Binding-site contacts:
Ligand atom C3 contacts residue GLU134 of chain 2.A at 3.7 Å.
Ligand atom N1 contacts residue MET74 of chain 10.A at 3.9 Å.
Ligand atom C11 contacts residue LEU73 of chain 10.A at 3.5 Å (hydrophobic).
Ligand atom C16 contacts residue THR10 of chain 10.A at 3.5 Å.
Ligand atom C9 contacts residue LEU73 of chain 10.A at 3.9 Å (hydrophobic).
Ligand atom C2 contacts residue LEU131 of chain 2.A at 3.9 Å (hydrophobic).
Ligand atom C6 contacts residue LEU131 of chain 2.A at 3.5 Å (hydrophobic).
Ligand atom C15 contacts residue ALA37 of chain 10.A at 3.9 Å (hydrophobic).
Ligand atom C8 contacts residue LEU131 of chain 2.A at 4.0 Å (hydrophobic).
Ligand atom CL contacts residue LEU102 of chain 10.A at 4.0 Å.
Ligand atom C14 contacts residue ALA37 of chain 10.A at 3.9 Å (hydrophobic).
Ligand atom C10 contacts residue ASN106 of chain 10.A at 3.5 Å.
Ligand atom C4 contacts residue TYR98 of chain 10.A at 3.9 Å (hydrophobic).
Ligand atom CL contacts residue TYR98 of chain 10.A at 3.4 Å.
Ligand atom C6 contacts residue TYR98 of chain 10.A at 3.4 Å (hydrophobic).
Ligand atom C1 contacts residue TYR98 of chain 10.A at 3.9 Å (hydrophobic).
Ligand atom C19 contacts residue ALA37 of chain 10.A at 3.9 Å (hydrophobic).
Ligand atom C contacts residue LEU131 of chain 2.A at 3.9 Å (hydrophobic).
Ligand atom CL contacts residue GLN101 of chain 10.A at 3.8 Å.
Ligand atom C1 contacts residue LEU131 of chain 2.A at 3.6 Å (hydrophobic).
Ligand atom C9 contacts residue LEU102 of chain 10.A at 3.5 Å (hydrophobic).
Ligand atom C contacts residue GLN101 of chain 10.A at 3.8 Å.
Ligand atom C19 contacts residue MET74 of chain 10.A at 3.6 Å (hydrophobic).
Ligand atom C17 contacts residue GLY9 of chain 10.A at 3.7 Å.
Ligand atom C10 contacts residue MET105 of chain 10.A at 3.5 Å (hydrophobic).
Ligand atom C8 contacts residue LEU102 of chain 10.A at 3.7 Å (hydrophobic).
Ligand atom C10 contacts residue LEU102 of chain 10.A at 3.6 Å (hydrophobic).
Ligand atom N2 contacts residue LEU73 of chain 10.A at 3.7 Å.
Ligand atom C10 contacts residue LEU109 of chain 10.A at 4.0 Å (hydrophobic).
Ligand atom C16 contacts residue ALA37 of chain 10.A at 3.9 Å (hydrophobic).
Ligand atom N1 contacts residue LEU73 of chain 10.A at 3.3 Å.
Ligand atom N2 contacts residue MET74 of chain 10.A at 3.1 Å (h-bond).
Ligand atom C18 contacts residue MET74 of chain 10.A at 3.8 Å (hydrophobic).
Ligand atom CL contacts residue LEU131 of chain 2.A at 3.9 Å.
Ligand atom C10 contacts residue VAL135 of chain 2.A at 3.8 Å (hydrophobic).
Ligand atom C17 contacts residue THR10 of chain 10.A at 3.7 Å.
Ligand atom C5 contacts residue LEU131 of chain 2.A at 3.8 Å (hydrophobic).
Ligand atom C5 contacts residue TYR98 of chain 10.A at 3.3 Å (hydrophobic).
Ligand atom C19 contacts residue PHE70 of chain 10.A at 3.5 Å (hydrophobic).
Ligand atom C18 contacts residue GLY9 of chain 10.A at 3.7 Å.

Sequence of chain 2.A:
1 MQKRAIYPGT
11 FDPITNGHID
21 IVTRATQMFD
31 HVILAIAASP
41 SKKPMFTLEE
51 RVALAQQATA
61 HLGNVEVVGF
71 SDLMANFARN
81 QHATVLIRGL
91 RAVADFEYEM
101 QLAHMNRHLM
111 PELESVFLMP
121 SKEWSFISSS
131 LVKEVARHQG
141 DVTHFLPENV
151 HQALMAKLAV

A protein and the small-molecule ligand that binds it are described below.
Small molecule (SMILES): Cc1cc(Nc2ccc(C)c(Cl)c2)[n+]2nc(Cc3ccccc3)[nH]c2n1

Sequence of chain 10.A:
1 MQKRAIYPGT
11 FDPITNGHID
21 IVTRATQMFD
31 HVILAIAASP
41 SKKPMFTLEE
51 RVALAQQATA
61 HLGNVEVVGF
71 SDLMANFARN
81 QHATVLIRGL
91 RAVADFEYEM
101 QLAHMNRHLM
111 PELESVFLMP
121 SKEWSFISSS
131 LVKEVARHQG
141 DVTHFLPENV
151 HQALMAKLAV